Sequence of chain 2.A:
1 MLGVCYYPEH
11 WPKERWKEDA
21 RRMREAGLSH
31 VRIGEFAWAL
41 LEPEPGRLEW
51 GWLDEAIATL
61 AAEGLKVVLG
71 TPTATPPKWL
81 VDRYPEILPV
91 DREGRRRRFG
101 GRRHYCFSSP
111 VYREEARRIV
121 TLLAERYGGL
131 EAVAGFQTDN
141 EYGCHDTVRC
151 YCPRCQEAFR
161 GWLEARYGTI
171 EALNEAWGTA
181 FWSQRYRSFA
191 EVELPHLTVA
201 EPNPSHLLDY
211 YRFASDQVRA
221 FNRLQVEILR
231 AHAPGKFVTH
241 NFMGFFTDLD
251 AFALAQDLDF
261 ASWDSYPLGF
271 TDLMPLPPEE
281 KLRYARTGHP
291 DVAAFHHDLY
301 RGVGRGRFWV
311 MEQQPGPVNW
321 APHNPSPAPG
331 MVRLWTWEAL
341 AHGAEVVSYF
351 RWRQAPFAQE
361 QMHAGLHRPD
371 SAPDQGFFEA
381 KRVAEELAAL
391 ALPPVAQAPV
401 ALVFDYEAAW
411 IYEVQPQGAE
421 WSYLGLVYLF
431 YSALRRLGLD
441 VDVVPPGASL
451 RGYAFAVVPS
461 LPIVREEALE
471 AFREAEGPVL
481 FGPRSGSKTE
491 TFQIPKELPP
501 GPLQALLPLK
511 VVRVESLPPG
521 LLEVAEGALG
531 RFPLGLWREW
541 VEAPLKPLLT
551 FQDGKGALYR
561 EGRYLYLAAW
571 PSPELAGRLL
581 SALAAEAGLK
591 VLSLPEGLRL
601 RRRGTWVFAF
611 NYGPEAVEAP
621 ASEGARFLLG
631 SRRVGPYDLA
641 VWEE

The protein below binds the small molecule below.
Small molecule (SMILES): OC[C@H]1O[C@@H](O)[C@H](O)[C@@H](O)[C@H]1O

Sequence of chain 3.A:
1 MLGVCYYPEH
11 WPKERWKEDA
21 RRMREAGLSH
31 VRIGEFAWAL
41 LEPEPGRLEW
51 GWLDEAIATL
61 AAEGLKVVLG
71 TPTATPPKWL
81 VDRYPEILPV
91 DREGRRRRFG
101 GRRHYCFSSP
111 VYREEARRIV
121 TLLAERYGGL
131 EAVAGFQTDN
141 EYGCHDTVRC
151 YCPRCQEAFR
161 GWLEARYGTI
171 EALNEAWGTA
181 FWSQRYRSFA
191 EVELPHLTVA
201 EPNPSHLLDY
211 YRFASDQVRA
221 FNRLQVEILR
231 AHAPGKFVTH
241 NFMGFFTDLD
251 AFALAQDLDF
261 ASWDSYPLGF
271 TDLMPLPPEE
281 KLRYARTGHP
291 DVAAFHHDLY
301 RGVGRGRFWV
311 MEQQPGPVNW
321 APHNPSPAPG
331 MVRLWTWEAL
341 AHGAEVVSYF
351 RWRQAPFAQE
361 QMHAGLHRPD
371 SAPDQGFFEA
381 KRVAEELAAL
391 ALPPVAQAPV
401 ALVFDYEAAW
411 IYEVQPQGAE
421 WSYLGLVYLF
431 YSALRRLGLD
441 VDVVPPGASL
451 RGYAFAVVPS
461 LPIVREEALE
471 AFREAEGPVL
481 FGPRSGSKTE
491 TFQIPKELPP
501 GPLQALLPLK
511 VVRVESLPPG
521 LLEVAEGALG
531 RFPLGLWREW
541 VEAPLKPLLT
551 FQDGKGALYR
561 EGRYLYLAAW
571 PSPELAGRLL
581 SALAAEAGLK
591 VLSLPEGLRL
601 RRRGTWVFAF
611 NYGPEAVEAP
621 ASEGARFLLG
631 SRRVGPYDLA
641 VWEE

Binding-site contacts:
Ligand atom O1 contacts residue TYR266 of chain 2.A at 3.2 Å.
Ligand atom C2 contacts residue GLU141 of chain 2.A at 3.5 Å.
Ligand atom O3 contacts residue PHE350 of chain 2.A at 3.6 Å.
Ligand atom O1 contacts residue ASP264 of chain 2.A at 3.5 Å (salt-bridge).
Ligand atom C4 contacts residue GLU360 of chain 2.A at 3.5 Å.
Ligand atom O5 contacts residue GLU312 of chain 2.A at 4.1 Å.
Ligand atom O2 contacts residue GLU312 of chain 2.A at 2.8 Å (salt-bridge).
Ligand atom C1 contacts residue GLU312 of chain 2.A at 3.3 Å.
Ligand atom O6 contacts residue TRP320 of chain 2.A at 2.9 Å (h-bond).
Ligand atom O3 contacts residue ARG102 of chain 2.A at 3.3 Å (salt-bridge).
Ligand atom C3 contacts residue ARG102 of chain 2.A at 3.8 Å.
Ligand atom C3 contacts residue PHE350 of chain 2.A at 3.8 Å (hydrophobic).
Ligand atom C2 contacts residue ARG102 of chain 2.A at 3.6 Å.
Ligand atom O4 contacts residue ARG102 of chain 2.A at 3.0 Å (salt-bridge).
Ligand atom O4 contacts residue GLU360 of chain 2.A at 2.4 Å (salt-bridge).
Ligand atom O1 contacts residue GLU141 of chain 2.A at 3.1 Å (salt-bridge).
Ligand atom O6 contacts residue HIS363 of chain 2.A at 2.8 Å (h-bond).
Ligand atom C4 contacts residue PHE350 of chain 2.A at 3.6 Å (hydrophobic).
Ligand atom O1 contacts residue GLU312 of chain 2.A at 2.3 Å (salt-bridge).
Ligand atom C2 contacts residue ASN140 of chain 2.A at 3.7 Å.
Ligand atom C5 contacts residue GLU312 of chain 2.A at 3.8 Å.
Ligand atom C4 contacts residue GLU312 of chain 2.A at 4.1 Å.
Ligand atom O2 contacts residue ASP264 of chain 2.A at 3.8 Å.
Ligand atom O6 contacts residue TYR266 of chain 2.A at 3.2 Å.
Ligand atom C4 contacts residue ARG102 of chain 2.A at 4.0 Å.
Ligand atom C6 contacts residue GLU360 of chain 2.A at 3.6 Å.
Ligand atom O2 contacts residue GLU141 of chain 2.A at 3.4 Å.
Ligand atom O5 contacts residue TYR266 of chain 2.A at 4.0 Å.
Ligand atom C3 contacts residue GLU312 of chain 2.A at 3.3 Å.
Ligand atom C6 contacts residue TRP320 of chain 2.A at 3.4 Å (hydrophobic).
Ligand atom C6 contacts residue HIS363 of chain 2.A at 3.5 Å.
Ligand atom O2 contacts residue ASN241 of chain 2.A at 3.9 Å.
Ligand atom C2 contacts residue GLU312 of chain 2.A at 3.5 Å.
Ligand atom O3 contacts residue ASN140 of chain 2.A at 4.0 Å.
Ligand atom C1 contacts residue GLU141 of chain 2.A at 3.0 Å.
Ligand atom O3 contacts residue PHE36 of chain 2.A at 3.5 Å.
Ligand atom C5 contacts residue TYR266 of chain 2.A at 3.5 Å (hydrophobic).
Ligand atom O5 contacts residue ARG102 of chain 2.A at 3.9 Å.
Ligand atom O2 contacts residue ASN140 of chain 2.A at 2.9 Å (h-bond).
Ligand atom O5 contacts residue GLU141 of chain 2.A at 4.0 Å.